Binding-site contacts:
Ligand atom C7 contacts residue ASN1103 of chain 1.B at 3.2 Å.
Ligand atom O6 contacts residue ASN1103 of chain 1.B at 4.4 Å.
Ligand atom C1 contacts residue ASN1103 of chain 1.B at 1.4 Å.
Ligand atom N2 contacts residue ASN1103 of chain 1.B at 3.0 Å (h-bond).
Ligand atom O7 contacts residue ASN1103 of chain 1.B at 3.1 Å (h-bond).
Ligand atom C2 contacts residue ASN1103 of chain 1.B at 2.5 Å.
Ligand atom C3 contacts residue ASN1103 of chain 1.B at 3.8 Å.
Ligand atom C4 contacts residue ASN1103 of chain 1.B at 4.2 Å.
Ligand atom C5 contacts residue ASN1103 of chain 1.B at 3.6 Å.
Ligand atom C8 contacts residue ASN1103 of chain 1.B at 4.4 Å.
Ligand atom O5 contacts residue ASN1103 of chain 1.B at 2.3 Å (h-bond).

A small-molecule ligand and the protein it binds are described below.
Small molecule (SMILES): CC(=O)N[C@H]1[C@H](O[C@H]2[C@H](O)[C@@H](NC(C)=O)CO[C@@H]2CO)O[C@H](CO)[C@@H](O)[C@@H]1O

Sequence of chain 1.B:
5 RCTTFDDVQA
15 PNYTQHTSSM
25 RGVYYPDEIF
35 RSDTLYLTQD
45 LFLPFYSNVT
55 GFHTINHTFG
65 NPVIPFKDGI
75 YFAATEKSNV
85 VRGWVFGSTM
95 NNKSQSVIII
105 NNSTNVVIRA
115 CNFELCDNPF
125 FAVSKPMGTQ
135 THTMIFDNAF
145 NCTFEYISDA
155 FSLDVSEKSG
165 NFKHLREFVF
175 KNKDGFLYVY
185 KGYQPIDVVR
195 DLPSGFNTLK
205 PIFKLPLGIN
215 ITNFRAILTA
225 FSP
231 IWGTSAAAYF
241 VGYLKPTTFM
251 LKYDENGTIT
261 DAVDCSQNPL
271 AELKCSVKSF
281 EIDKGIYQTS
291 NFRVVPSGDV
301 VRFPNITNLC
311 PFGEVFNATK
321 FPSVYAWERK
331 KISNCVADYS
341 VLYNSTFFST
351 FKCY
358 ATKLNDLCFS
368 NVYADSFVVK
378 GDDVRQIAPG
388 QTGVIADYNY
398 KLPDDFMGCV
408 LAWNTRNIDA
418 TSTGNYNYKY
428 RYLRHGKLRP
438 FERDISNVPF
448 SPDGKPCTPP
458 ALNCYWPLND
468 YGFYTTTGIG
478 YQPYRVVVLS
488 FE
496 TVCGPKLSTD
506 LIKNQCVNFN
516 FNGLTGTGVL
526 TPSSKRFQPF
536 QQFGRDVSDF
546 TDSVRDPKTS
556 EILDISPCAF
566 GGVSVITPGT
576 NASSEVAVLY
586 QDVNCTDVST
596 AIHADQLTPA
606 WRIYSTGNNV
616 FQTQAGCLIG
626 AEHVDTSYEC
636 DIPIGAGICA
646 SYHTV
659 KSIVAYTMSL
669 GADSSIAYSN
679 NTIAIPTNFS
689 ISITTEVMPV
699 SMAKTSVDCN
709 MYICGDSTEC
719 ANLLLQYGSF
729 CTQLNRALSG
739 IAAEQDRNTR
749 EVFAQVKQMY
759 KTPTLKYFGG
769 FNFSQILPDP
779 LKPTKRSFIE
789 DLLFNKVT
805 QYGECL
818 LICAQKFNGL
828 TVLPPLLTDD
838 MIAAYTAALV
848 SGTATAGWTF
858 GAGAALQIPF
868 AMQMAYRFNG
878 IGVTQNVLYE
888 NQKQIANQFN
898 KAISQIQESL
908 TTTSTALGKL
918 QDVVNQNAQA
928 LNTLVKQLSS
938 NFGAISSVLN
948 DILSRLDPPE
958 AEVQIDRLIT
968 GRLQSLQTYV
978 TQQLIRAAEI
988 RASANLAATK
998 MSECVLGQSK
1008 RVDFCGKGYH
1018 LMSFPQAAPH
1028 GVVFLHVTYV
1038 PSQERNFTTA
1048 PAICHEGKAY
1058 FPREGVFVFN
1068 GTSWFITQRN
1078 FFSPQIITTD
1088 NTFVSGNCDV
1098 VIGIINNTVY